Binding-site contacts:
Ligand atom NZ contacts residue TRP167 of chain 1.A at 3.4 Å.
Ligand atom CG2 contacts residue LYS66 of chain 1.A at 3.3 Å.
Ligand atom OE2 contacts residue LYS66 of chain 1.A at 3.4 Å.
Ligand atom CD contacts residue ARG65 of chain 1.A at 3.5 Å.
Ligand atom N contacts residue TYR99 of chain 1.A at 2.8 Å (h-bond).
Ligand atom O contacts residue LYS66 of chain 1.A at 2.9 Å (salt-bridge).
Ligand atom CD contacts residue LYS66 of chain 1.A at 3.6 Å.
Ligand atom CG contacts residue GLU63 of chain 1.A at 3.3 Å.
Ligand atom CD2 contacts residue GLN155 of chain 1.A at 3.4 Å.
Ligand atom CG contacts residue TYR171 of chain 1.A at 3.6 Å (hydrophobic).
Ligand atom N contacts residue TYR171 of chain 1.A at 2.7 Å (h-bond).
Ligand atom CA contacts residue TYR7 of chain 1.A at 3.3 Å (hydrophobic).
Ligand atom CA contacts residue TYR99 of chain 1.A at 3.4 Å (hydrophobic).
Ligand atom O contacts residue LYS66 of chain 1.A at 3.4 Å.
Ligand atom OE2 contacts residue ARG65 of chain 1.A at 2.5 Å (salt-bridge).
Ligand atom OXT contacts residue TYR84 of chain 1.A at 3.2 Å (h-bond).
Ligand atom OE1 contacts residue ARG65 of chain 1.A at 3.1 Å (salt-bridge).
Ligand atom CA contacts residue GLU63 of chain 1.A at 3.3 Å.
Ligand atom CA contacts residue TYR171 of chain 1.A at 3.5 Å (hydrophobic).
Ligand atom N contacts residue TYR7 of chain 1.A at 2.9 Å (h-bond).
Ligand atom O contacts residue TYR159 of chain 1.A at 2.6 Å (h-bond).
Ligand atom C contacts residue TYR99 of chain 1.A at 3.6 Å (hydrophobic).
Ligand atom O contacts residue THR73 of chain 1.A at 3.0 Å.
Ligand atom O contacts residue TYR7 of chain 1.A at 3.5 Å.
Ligand atom O contacts residue TRP147 of chain 1.A at 2.7 Å (h-bond).
Ligand atom OXT contacts residue THR143 of chain 1.A at 2.6 Å (h-bond).
Ligand atom C contacts residue GLU63 of chain 1.A at 3.5 Å.
Ligand atom CG1 contacts residue TYR7 of chain 1.A at 3.5 Å (hydrophobic).
Ligand atom C contacts residue THR143 of chain 1.A at 3.4 Å.
Ligand atom OXT contacts residue LYS146 of chain 1.A at 3.6 Å.
Ligand atom CE1 contacts residue GLN155 of chain 1.A at 3.3 Å.
Ligand atom CD2 contacts residue VAL152 of chain 1.A at 3.6 Å (hydrophobic).
Ligand atom O contacts residue THR80 of chain 1.A at 3.3 Å.
Ligand atom CD1 contacts residue LEU81 of chain 1.A at 3.5 Å (hydrophobic).
Ligand atom C contacts residue TYR7 of chain 1.A at 3.4 Å (hydrophobic).
Ligand atom CB contacts residue TYR99 of chain 1.A at 3.3 Å (hydrophobic).
Ligand atom N contacts residue ASP77 of chain 1.A at 3.0 Å (salt-bridge).
Ligand atom O contacts residue HIS70 of chain 1.A at 3.2 Å.
Ligand atom N contacts residue GLU63 of chain 1.A at 2.9 Å (salt-bridge).
Ligand atom CD2 contacts residue LEU156 of chain 1.A at 3.6 Å (hydrophobic).

Sequence of chain 1.A:
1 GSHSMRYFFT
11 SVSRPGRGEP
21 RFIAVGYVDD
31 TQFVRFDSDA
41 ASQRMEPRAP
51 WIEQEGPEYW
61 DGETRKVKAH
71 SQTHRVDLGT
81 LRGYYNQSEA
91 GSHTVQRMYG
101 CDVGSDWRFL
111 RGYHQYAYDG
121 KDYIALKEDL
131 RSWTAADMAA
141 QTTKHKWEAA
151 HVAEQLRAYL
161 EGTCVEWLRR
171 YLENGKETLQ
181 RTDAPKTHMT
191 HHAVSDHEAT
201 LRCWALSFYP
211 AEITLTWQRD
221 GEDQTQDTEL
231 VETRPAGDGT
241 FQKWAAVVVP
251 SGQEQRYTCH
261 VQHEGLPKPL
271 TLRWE

A small-molecule ligand and the protein it binds are described below.
Small molecule (SMILES): CC(C)C[C@H](NC(=O)[C@H](Cc1ccccc1)NC(=O)[C@H](Cc1cnc[nH]1)NC(=O)[C@@H](NC(=O)[C@H](CC(C)C)NC(=O)[C@H](CCC(=O)O)NC(=O)[C@H](C)NC(=O)[C@@H](NC(=O)[C@@H](N)CCCCN)C(C)C)C(C)C)C(=O)O